The protein below binds the small molecule below.
Small molecule (SMILES): CN(C)CCCN1c2ccccc2CCc2ccccc21

Sequence of chain 3.A:
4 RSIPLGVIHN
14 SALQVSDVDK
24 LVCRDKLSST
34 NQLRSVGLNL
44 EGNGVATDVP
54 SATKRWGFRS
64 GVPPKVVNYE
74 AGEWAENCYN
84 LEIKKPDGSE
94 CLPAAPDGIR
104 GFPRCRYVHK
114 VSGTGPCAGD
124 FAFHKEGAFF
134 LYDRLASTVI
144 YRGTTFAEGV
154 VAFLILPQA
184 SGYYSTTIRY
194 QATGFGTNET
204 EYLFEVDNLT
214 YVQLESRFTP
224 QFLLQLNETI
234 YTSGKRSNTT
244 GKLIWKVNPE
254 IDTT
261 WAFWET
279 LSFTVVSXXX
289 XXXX

Sequence of chain 3.B:
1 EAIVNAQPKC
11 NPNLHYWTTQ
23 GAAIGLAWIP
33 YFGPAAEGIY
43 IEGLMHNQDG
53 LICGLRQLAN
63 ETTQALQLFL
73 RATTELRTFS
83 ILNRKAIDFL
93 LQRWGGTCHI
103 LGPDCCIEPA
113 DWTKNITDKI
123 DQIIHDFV

Binding-site contacts:
Ligand atom C5 contacts residue ILE54 of chain 3.B at 4.2 Å (hydrophobic).
Ligand atom C16 contacts residue LEU53 of chain 3.B at 4.2 Å (hydrophobic).
Ligand atom C17 contacts residue IXX1 of chain 3.Q at 3.8 Å.
Ligand atom C9 contacts residue ILE158 of chain 3.A at 3.7 Å (hydrophobic).
Ligand atom C11 contacts residue ILE11 of chain 3.A at 4.2 Å (hydrophobic).
Ligand atom C4 contacts residue LEU57 of chain 3.B at 4.1 Å (hydrophobic).
Ligand atom C15 contacts residue IXX1 of chain 3.Q at 4.1 Å.
Ligand atom C8 contacts residue LEU16 of chain 3.A at 3.5 Å (hydrophobic).
Ligand atom C18 contacts residue MET47 of chain 3.B at 4.1 Å (hydrophobic).
Ligand atom C17 contacts residue MET47 of chain 3.B at 4.2 Å (hydrophobic).
Ligand atom C3 contacts residue IXX1 of chain 3.Q at 3.8 Å.
Ligand atom C12 contacts residue LEU157 of chain 3.A at 3.8 Å (hydrophobic).
Ligand atom C13 contacts residue LEU157 of chain 3.A at 4.2 Å (hydrophobic).
Ligand atom C4 contacts residue LEU14 of chain 3.B at 3.8 Å (hydrophobic).
Ligand atom C13 contacts residue MET47 of chain 3.B at 3.6 Å (hydrophobic).
Ligand atom C11 contacts residue LEU159 of chain 3.A at 4.2 Å (hydrophobic).
Ligand atom C8 contacts residue LEU157 of chain 3.A at 3.7 Å (hydrophobic).
Ligand atom C14 contacts residue LEU157 of chain 3.A at 4.1 Å (hydrophobic).
Ligand atom C1 contacts residue LEU157 of chain 3.A at 4.1 Å (hydrophobic).
Ligand atom C9 contacts residue PRO160 of chain 3.A at 4.2 Å (hydrophobic).
Ligand atom C14 contacts residue MET47 of chain 3.B at 3.9 Å (hydrophobic).
Ligand atom C10 contacts residue LEU159 of chain 3.A at 3.5 Å (hydrophobic).
Ligand atom C16 contacts residue MET47 of chain 3.B at 3.7 Å (hydrophobic).
Ligand atom C2 contacts residue IXX1 of chain 3.Q at 3.3 Å.
Ligand atom C9 contacts residue ILE11 of chain 3.A at 3.4 Å (hydrophobic).
Ligand atom C7 contacts residue LEU157 of chain 3.A at 3.6 Å (hydrophobic).
Ligand atom C3 contacts residue VAL39 of chain 3.A at 3.9 Å (hydrophobic).
Ligand atom C2 contacts residue LEU157 of chain 3.A at 4.2 Å (hydrophobic).
Ligand atom C1 contacts residue LEU159 of chain 3.A at 3.6 Å (hydrophobic).
Ligand atom C15 contacts residue MET47 of chain 3.B at 3.8 Å (hydrophobic).
Ligand atom C4 contacts residue MET47 of chain 3.B at 3.7 Å (hydrophobic).
Ligand atom C11 contacts residue LEU157 of chain 3.A at 4.0 Å (hydrophobic).
Ligand atom C6 contacts residue LEU53 of chain 3.B at 4.1 Å (hydrophobic).
Ligand atom C5 contacts residue MET47 of chain 3.B at 3.6 Å (hydrophobic).
Ligand atom C10 contacts residue PRO160 of chain 3.A at 4.0 Å (hydrophobic).
Ligand atom C7 contacts residue LEU16 of chain 3.A at 3.5 Å (hydrophobic).
Ligand atom C8 contacts residue ILE11 of chain 3.A at 3.6 Å (hydrophobic).
Ligand atom C10 contacts residue ILE11 of chain 3.A at 3.6 Å (hydrophobic).
Ligand atom C9 contacts residue LEU159 of chain 3.A at 4.1 Å (hydrophobic).
Ligand atom N1 contacts residue MET47 of chain 3.B at 3.8 Å.